The protein below binds the small molecule below.
Small molecule (SMILES): Cc1cc(CCCCCCCOc2ccc(C3=N[C@@H](C)CO3)cc2)on1

Sequence of chain 2.C:
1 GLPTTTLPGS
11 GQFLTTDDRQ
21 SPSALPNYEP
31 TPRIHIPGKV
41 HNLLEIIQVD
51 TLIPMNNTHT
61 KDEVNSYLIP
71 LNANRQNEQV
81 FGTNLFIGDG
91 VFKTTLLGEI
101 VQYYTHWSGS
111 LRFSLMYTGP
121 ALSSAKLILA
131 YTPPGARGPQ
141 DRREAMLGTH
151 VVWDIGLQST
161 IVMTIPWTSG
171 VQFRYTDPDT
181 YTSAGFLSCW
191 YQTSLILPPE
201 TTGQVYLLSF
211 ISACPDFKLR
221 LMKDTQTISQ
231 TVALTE

Binding-site contacts:
Ligand atom C3 contacts residue PHE186 of chain 2.A at 3.8 Å (hydrophobic).
Ligand atom C5B contacts residue TYR197 of chain 2.A at 3.7 Å (hydrophobic).
Ligand atom C6B contacts residue TYR197 of chain 2.A at 3.6 Å (hydrophobic).
Ligand atom O1 contacts residue ALA24 of chain 2.C at 3.6 Å.
Ligand atom C4 contacts residue MET224 of chain 2.A at 3.8 Å (hydrophobic).
Ligand atom CM1 contacts residue SER107 of chain 2.A at 3.9 Å.
Ligand atom N2 contacts residue ALA24 of chain 2.C at 3.4 Å.
Ligand atom O1B contacts residue MET221 of chain 2.A at 3.4 Å.
Ligand atom C3 contacts residue PRO174 of chain 2.A at 3.8 Å (hydrophobic).
Ligand atom N3A contacts residue ASN219 of chain 2.A at 3.0 Å (h-bond).
Ligand atom C5C contacts residue ILE104 of chain 2.A at 3.8 Å (hydrophobic).
Ligand atom C6B contacts residue LEU106 of chain 2.A at 3.9 Å (hydrophobic).
Ligand atom C5 contacts residue TYR152 of chain 2.A at 3.8 Å (hydrophobic).
Ligand atom C5C contacts residue TYR128 of chain 2.A at 3.5 Å (hydrophobic).
Ligand atom C5 contacts residue PHE186 of chain 2.A at 3.5 Å (hydrophobic).
Ligand atom C3C contacts residue VAL188 of chain 2.A at 3.3 Å (hydrophobic).
Ligand atom C31 contacts residue ALA150 of chain 2.A at 3.5 Å (hydrophobic).
Ligand atom C2C contacts residue VAL188 of chain 2.A at 3.2 Å (hydrophobic).
Ligand atom C4A contacts residue ASN219 of chain 2.A at 3.5 Å.
Ligand atom C7C contacts residue TYR197 of chain 2.A at 3.8 Å (hydrophobic).
Ligand atom C4B contacts residue LEU106 of chain 2.A at 3.7 Å (hydrophobic).
Ligand atom C31 contacts residue PRO174 of chain 2.A at 3.4 Å (hydrophobic).
Ligand atom C4 contacts residue TYR152 of chain 2.A at 3.9 Å (hydrophobic).
Ligand atom C4 contacts residue PHE186 of chain 2.A at 3.6 Å (hydrophobic).
Ligand atom C3C contacts residue TYR128 of chain 2.A at 3.9 Å (hydrophobic).
Ligand atom C4C contacts residue TYR152 of chain 2.A at 3.8 Å (hydrophobic).
Ligand atom C2B contacts residue MET221 of chain 2.A at 3.5 Å (hydrophobic).
Ligand atom C31 contacts residue VAL176 of chain 2.A at 3.3 Å (hydrophobic).
Ligand atom C6C contacts residue MET221 of chain 2.A at 3.7 Å (hydrophobic).
Ligand atom C7C contacts residue TYR128 of chain 2.A at 3.6 Å (hydrophobic).
Ligand atom C3B contacts residue MET221 of chain 2.A at 3.8 Å (hydrophobic).
Ligand atom N2 contacts residue PHE186 of chain 2.A at 3.7 Å.
Ligand atom C6C contacts residue VAL191 of chain 2.A at 3.2 Å (hydrophobic).
Ligand atom O1B contacts residue TYR128 of chain 2.A at 3.9 Å.
Ligand atom O1 contacts residue TYR152 of chain 2.A at 3.9 Å.
Ligand atom O1 contacts residue PHE186 of chain 2.A at 3.5 Å.
Ligand atom C1B contacts residue MET221 of chain 2.A at 3.8 Å (hydrophobic).
Ligand atom O1 contacts residue VAL188 of chain 2.A at 3.8 Å.
Ligand atom C5B contacts residue LEU106 of chain 2.A at 3.5 Å (hydrophobic).
Ligand atom C31 contacts residue SER175 of chain 2.A at 3.6 Å.

Sequence of chain 2.A:
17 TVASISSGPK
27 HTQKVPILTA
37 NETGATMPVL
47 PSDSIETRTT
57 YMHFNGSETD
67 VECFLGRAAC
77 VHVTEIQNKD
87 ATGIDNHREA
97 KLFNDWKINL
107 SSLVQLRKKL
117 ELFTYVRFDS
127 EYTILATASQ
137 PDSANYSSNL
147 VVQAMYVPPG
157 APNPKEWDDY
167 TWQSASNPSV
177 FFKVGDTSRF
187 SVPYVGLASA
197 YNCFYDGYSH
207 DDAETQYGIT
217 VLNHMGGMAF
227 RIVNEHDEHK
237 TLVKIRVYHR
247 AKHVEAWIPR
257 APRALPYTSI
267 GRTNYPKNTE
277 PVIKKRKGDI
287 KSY